Sequence of chain 1.B:
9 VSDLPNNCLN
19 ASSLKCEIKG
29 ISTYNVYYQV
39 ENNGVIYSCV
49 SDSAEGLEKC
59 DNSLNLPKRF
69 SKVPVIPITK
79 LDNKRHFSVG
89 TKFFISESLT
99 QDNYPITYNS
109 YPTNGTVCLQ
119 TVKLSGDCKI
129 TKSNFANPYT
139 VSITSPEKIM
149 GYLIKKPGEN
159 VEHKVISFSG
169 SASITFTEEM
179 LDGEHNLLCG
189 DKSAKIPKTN

This protein binds this small molecule.
Small molecule (SMILES): CC(=O)N[C@H]1[C@H](O[C@H]2[C@H](O)[C@@H](NC(C)=O)CO[C@@H]2CO)O[C@H](CO)[C@@H](O)[C@@H]1O

Binding-site contacts:
Ligand atom C2 contacts residue ASN112 of chain 1.B at 2.5 Å.
Ligand atom C3 contacts residue ASN112 of chain 1.B at 3.8 Å.
Ligand atom C4 contacts residue ASN112 of chain 1.B at 4.3 Å.
Ligand atom C8 contacts residue THR111 of chain 1.B at 3.8 Å.
Ligand atom O7 contacts residue ASN112 of chain 1.B at 3.8 Å.
Ligand atom C7 contacts residue ASN112 of chain 1.B at 3.6 Å.
Ligand atom C5 contacts residue ASN112 of chain 1.B at 3.7 Å.
Ligand atom N2 contacts residue ASN112 of chain 1.B at 2.9 Å (h-bond).
Ligand atom O5 contacts residue ASN112 of chain 1.B at 2.4 Å (h-bond).
Ligand atom C1 contacts residue ASN112 of chain 1.B at 1.4 Å.
Ligand atom C8 contacts residue PRO110 of chain 1.B at 3.5 Å (hydrophobic).